Binding-site contacts:
Ligand atom N7 contacts residue ASP60 of chain 1.B at 2.8 Å (salt-bridge).
Ligand atom N20 contacts residue ARG123 of chain 1.B at 3.0 Å (salt-bridge).
Ligand atom C21 contacts residue GLY64 of chain 1.B at 3.7 Å.
Ligand atom C8 contacts residue ASP60 of chain 1.B at 3.5 Å.
Ligand atom C10 contacts residue ASP60 of chain 1.B at 3.4 Å.
Ligand atom C21 contacts residue ARG123 of chain 1.B at 3.3 Å.
Ligand atom C8 contacts residue THR152 of chain 1.B at 3.5 Å.
Ligand atom C11 contacts residue VAL30 of chain 1.B at 3.2 Å (hydrophobic).
Ligand atom C18 contacts residue PHE91 of chain 1.B at 3.3 Å (hydrophobic).
Ligand atom N20 contacts residue ARG63 of chain 1.B at 3.3 Å (salt-bridge).
Ligand atom N24 contacts residue ASN33 of chain 1.B at 3.6 Å.
Ligand atom S15 contacts residue GLU37 of chain 1.B at 3.0 Å (salt-bridge).
Ligand atom C23 contacts residue ILE81 of chain 1.B at 3.8 Å (hydrophobic).
Ligand atom N7 contacts residue ASN33 of chain 1.B at 3.6 Å (h-bond).
Ligand atom C21 contacts residue PRO66 of chain 1.B at 3.7 Å (hydrophobic).
Ligand atom C18 contacts residue PRO66 of chain 1.B at 3.8 Å (hydrophobic).
Ligand atom C2 contacts residue ILE65 of chain 1.B at 3.8 Å (hydrophobic).
Ligand atom C17 contacts residue PHE91 of chain 1.B at 3.2 Å (hydrophobic).
Ligand atom S15 contacts residue GLY64 of chain 1.B at 3.6 Å.
Ligand atom N1 contacts residue ASP60 of chain 1.B at 3.6 Å.
Ligand atom C16 contacts residue PRO66 of chain 1.B at 3.5 Å (hydrophobic).
Ligand atom C6 contacts residue ASN33 of chain 1.B at 3.6 Å.
Ligand atom C21 contacts residue ARG63 of chain 1.B at 3.4 Å.
Ligand atom O9 contacts residue THR152 of chain 1.B at 3.3 Å.
Ligand atom C12 contacts residue VAL58 of chain 1.B at 3.6 Å (hydrophobic).
Ligand atom O9 contacts residue ILE65 of chain 1.B at 3.8 Å.
Ligand atom N5 contacts residue ASN33 of chain 1.B at 3.2 Å.
Ligand atom C19 contacts residue ARG63 of chain 1.B at 3.7 Å.
Ligand atom C17 contacts residue PRO66 of chain 1.B at 3.6 Å (hydrophobic).
Ligand atom N24 contacts residue ILE81 of chain 1.B at 3.5 Å.
Ligand atom N7 contacts residue ALA34 of chain 1.B at 3.7 Å.
Ligand atom C4 contacts residue ILE65 of chain 1.B at 3.6 Å (hydrophobic).
Ligand atom C16 contacts residue ARG63 of chain 1.B at 3.8 Å.
Ligand atom C3 contacts residue ILE65 of chain 1.B at 3.6 Å (hydrophobic).
Ligand atom C2 contacts residue GLU37 of chain 1.B at 3.8 Å.
Ligand atom C6 contacts residue ASP60 of chain 1.B at 3.6 Å.
Ligand atom N5 contacts residue ILE65 of chain 1.B at 3.8 Å.
Ligand atom C10 contacts residue ALA34 of chain 1.B at 3.7 Å (hydrophobic).
Ligand atom C23 contacts residue ASN33 of chain 1.B at 3.3 Å.
Ligand atom C12 contacts residue THR152 of chain 1.B at 3.6 Å.

This protein binds this small molecule.
Small molecule (SMILES): O=C(Nc1nc(-n2ccnc2)c2nc(-c3cccnc3)sc2n1)C1CC1

Sequence of chain 1.B:
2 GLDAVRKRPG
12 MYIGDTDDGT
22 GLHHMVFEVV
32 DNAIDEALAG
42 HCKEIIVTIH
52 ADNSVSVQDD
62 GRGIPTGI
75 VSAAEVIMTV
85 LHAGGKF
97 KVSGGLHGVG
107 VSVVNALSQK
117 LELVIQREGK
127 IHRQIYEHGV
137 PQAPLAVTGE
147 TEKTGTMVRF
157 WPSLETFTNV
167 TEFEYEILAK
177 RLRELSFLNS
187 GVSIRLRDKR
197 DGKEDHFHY